A protein and the small-molecule ligand that binds it are described below.
Small molecule (SMILES): CC(=O)N[C@@H]1[C@@H](O)[C@H](O)[C@@H](CO)O[C@H]1O

Sequence of chain 1.B:
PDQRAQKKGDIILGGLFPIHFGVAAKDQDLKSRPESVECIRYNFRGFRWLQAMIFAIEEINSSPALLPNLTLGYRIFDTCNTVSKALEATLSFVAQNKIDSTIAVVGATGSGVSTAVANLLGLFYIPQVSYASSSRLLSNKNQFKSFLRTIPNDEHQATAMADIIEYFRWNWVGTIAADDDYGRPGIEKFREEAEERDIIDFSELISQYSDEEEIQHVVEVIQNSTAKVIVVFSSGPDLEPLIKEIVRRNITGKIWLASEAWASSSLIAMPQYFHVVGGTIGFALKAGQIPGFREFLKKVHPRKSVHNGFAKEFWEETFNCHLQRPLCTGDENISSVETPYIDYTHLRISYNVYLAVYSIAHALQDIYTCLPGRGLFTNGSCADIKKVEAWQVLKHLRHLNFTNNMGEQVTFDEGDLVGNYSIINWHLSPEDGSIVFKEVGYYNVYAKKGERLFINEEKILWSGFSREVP

Binding-site contacts:
Ligand atom O5 contacts residue GLN503 of chain 1.B at 4.4 Å.
Ligand atom C7 contacts residue THR505 of chain 1.B at 3.9 Å.
Ligand atom C8 contacts residue THR505 of chain 1.B at 3.4 Å.
Ligand atom O7 contacts residue ASN495 of chain 1.B at 3.8 Å.
Ligand atom N2 contacts residue THR505 of chain 1.B at 3.8 Å.
Ligand atom O5 contacts residue ASN495 of chain 1.B at 2.4 Å (h-bond).
Ligand atom C5 contacts residue ASN495 of chain 1.B at 3.7 Å.
Ligand atom C7 contacts residue ASN495 of chain 1.B at 3.6 Å.
Ligand atom C4 contacts residue ASN495 of chain 1.B at 4.3 Å.
Ligand atom C1 contacts residue ASN495 of chain 1.B at 1.5 Å.
Ligand atom C1 contacts residue THR505 of chain 1.B at 4.3 Å.
Ligand atom C2 contacts residue ASN495 of chain 1.B at 2.5 Å.
Ligand atom C3 contacts residue ASN495 of chain 1.B at 3.9 Å.
Ligand atom C1 contacts residue GLN503 of chain 1.B at 4.4 Å.
Ligand atom N2 contacts residue ASN495 of chain 1.B at 3.0 Å (h-bond).